Sequence of chain 1.A:
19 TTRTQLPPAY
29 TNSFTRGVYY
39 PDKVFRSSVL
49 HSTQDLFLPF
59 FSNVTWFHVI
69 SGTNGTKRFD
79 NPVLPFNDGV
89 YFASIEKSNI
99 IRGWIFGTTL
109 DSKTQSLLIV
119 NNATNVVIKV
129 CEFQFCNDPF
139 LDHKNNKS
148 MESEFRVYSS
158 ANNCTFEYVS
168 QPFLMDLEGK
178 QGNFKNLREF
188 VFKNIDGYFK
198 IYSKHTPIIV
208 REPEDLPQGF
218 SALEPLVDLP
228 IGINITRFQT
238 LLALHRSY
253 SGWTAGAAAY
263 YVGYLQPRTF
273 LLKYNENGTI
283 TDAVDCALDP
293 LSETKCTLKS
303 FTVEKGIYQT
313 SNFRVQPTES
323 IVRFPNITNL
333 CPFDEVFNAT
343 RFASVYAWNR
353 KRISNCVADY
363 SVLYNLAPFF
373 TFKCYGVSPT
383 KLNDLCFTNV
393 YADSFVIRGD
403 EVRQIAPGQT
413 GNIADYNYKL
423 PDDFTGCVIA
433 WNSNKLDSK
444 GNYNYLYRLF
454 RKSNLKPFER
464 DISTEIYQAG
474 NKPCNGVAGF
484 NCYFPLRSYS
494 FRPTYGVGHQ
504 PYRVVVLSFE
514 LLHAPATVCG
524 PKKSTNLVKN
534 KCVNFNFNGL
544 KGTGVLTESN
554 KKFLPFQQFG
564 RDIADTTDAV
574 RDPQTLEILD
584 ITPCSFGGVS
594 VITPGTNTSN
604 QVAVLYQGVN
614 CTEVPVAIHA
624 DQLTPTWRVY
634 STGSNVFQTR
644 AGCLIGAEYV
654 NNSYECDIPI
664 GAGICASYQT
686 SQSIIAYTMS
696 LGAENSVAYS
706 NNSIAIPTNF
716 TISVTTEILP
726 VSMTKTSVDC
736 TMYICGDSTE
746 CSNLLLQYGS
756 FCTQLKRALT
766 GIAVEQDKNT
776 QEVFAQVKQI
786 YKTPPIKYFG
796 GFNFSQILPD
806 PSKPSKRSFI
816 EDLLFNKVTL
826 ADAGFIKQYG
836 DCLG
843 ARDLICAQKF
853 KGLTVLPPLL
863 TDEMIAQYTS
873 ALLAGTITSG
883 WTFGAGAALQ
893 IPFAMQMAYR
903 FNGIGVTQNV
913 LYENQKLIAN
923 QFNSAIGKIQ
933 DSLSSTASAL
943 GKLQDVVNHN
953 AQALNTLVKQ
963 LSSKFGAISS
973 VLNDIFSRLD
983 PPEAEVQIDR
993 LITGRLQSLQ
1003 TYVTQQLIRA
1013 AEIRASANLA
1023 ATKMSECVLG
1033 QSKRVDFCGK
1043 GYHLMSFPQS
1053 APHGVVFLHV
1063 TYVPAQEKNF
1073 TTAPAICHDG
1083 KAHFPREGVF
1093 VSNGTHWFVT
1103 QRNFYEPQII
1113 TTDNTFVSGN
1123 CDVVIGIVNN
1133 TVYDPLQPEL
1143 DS

A protein and the small-molecule ligand that binds it are described below.
Small molecule (SMILES): CC(=O)N[C@H]1[C@H](O[C@H]2[C@H](O)[C@@H](NC(C)=O)CO[C@@H]2CO)O[C@H](CO)[C@@H](O[C@@H]2O[C@H](CO)[C@@H](O)[C@H](O)[C@@H]2O)[C@@H]1O

Binding-site contacts:
Ligand atom C5 contacts residue PHE1100 of chain 1.A at 4.2 Å (hydrophobic).
Ligand atom N2 contacts residue THR1097 of chain 1.A at 4.0 Å.
Ligand atom O6 contacts residue PHE1100 of chain 1.A at 4.2 Å.
Ligand atom C8 contacts residue ASN1095 of chain 1.A at 3.9 Å.
Ligand atom C4 contacts residue ASN1095 of chain 1.A at 4.2 Å.
Ligand atom C3 contacts residue THR1097 of chain 1.A at 4.1 Å.
Ligand atom O6 contacts residue HIS1098 of chain 1.A at 4.2 Å.
Ligand atom N2 contacts residue ASN1095 of chain 1.A at 2.9 Å (h-bond).
Ligand atom O5 contacts residue ASN1095 of chain 1.A at 2.4 Å (h-bond).
Ligand atom C1 contacts residue ASN1095 of chain 1.A at 1.4 Å.
Ligand atom C7 contacts residue ASN1095 of chain 1.A at 3.3 Å.
Ligand atom O7 contacts residue HIS1098 of chain 1.A at 3.7 Å.
Ligand atom O5 contacts residue PHE1100 of chain 1.A at 4.0 Å.
Ligand atom C2 contacts residue THR1097 of chain 1.A at 4.2 Å.
Ligand atom C5 contacts residue ASN1095 of chain 1.A at 3.7 Å.
Ligand atom C2 contacts residue ASN1095 of chain 1.A at 2.5 Å.
Ligand atom C7 contacts residue HIS1098 of chain 1.A at 3.9 Å.
Ligand atom C3 contacts residue ASN1095 of chain 1.A at 3.8 Å.
Ligand atom C5 contacts residue HIS1098 of chain 1.A at 4.2 Å.
Ligand atom C8 contacts residue HIS1098 of chain 1.A at 3.7 Å.
Ligand atom O4 contacts residue HIS1098 of chain 1.A at 4.4 Å.
Ligand atom C6 contacts residue PHE1100 of chain 1.A at 3.6 Å (hydrophobic).
Ligand atom O7 contacts residue ASN1095 of chain 1.A at 3.3 Å (h-bond).
Ligand atom C1 contacts residue THR1097 of chain 1.A at 4.0 Å.